Binding-site contacts:
Ligand atom O5 contacts residue ASN234 of chain 1.A at 2.4 Å (h-bond).
Ligand atom C5 contacts residue ASN234 of chain 1.A at 3.7 Å.
Ligand atom O6 contacts residue THR236 of chain 1.A at 4.5 Å.
Ligand atom O5 contacts residue THR108 of chain 1.A at 4.3 Å.
Ligand atom C1 contacts residue ASN234 of chain 1.A at 1.4 Å.
Ligand atom C4 contacts residue ASN234 of chain 1.A at 4.1 Å.
Ligand atom C3 contacts residue ASN234 of chain 1.A at 3.8 Å.
Ligand atom C6 contacts residue THR236 of chain 1.A at 4.3 Å.
Ligand atom C8 contacts residue ASN234 of chain 1.A at 4.1 Å.
Ligand atom C2 contacts residue ASN234 of chain 1.A at 2.4 Å.
Ligand atom C7 contacts residue ASN234 of chain 1.A at 3.7 Å.
Ligand atom O6 contacts residue THR108 of chain 1.A at 3.8 Å.
Ligand atom N2 contacts residue ASN234 of chain 1.A at 3.0 Å (h-bond).

A small-molecule ligand and the protein it binds are described below.
Small molecule (SMILES): CC(=O)N[C@H]1[C@H](O[C@H]2[C@H](O)[C@@H](NC(C)=O)CO[C@@H]2CO)O[C@H](CO)[C@@H](O)[C@@H]1O

Sequence of chain 1.A:
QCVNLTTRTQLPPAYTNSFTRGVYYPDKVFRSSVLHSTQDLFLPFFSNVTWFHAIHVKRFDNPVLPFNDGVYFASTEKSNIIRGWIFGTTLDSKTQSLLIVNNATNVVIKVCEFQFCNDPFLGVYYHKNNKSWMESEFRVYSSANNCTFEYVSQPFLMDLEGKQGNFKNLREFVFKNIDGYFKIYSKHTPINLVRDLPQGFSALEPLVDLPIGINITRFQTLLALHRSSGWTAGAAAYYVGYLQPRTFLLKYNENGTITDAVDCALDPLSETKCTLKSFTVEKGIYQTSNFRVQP